A protein and the small-molecule ligand that binds it are described below.
Small molecule (SMILES): CC(=O)N[C@H]1[C@H](O[C@H]2[C@H](O)[C@@H](NC(C)=O)CO[C@@H]2CO)O[C@H](CO)[C@@H](O)[C@@H]1O

Sequence of chain 1.B:
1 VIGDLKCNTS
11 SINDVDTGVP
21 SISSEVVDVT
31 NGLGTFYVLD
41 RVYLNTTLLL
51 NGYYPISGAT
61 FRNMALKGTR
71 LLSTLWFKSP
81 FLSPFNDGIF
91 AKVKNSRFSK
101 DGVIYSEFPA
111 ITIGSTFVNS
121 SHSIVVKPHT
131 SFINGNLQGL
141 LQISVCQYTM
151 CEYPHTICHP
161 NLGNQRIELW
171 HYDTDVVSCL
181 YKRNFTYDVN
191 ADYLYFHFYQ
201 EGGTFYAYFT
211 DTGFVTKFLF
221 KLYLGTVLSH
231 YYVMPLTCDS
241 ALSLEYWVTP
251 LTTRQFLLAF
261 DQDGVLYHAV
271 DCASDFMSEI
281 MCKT

Binding-site contacts:
Ligand atom C6 contacts residue ASP4 of chain 1.B at 3.6 Å.
Ligand atom O6 contacts residue THR149 of chain 1.B at 4.5 Å.
Ligand atom O6 contacts residue VAL118 of chain 1.B at 3.6 Å.
Ligand atom C2 contacts residue THR149 of chain 1.B at 4.0 Å.
Ligand atom C7 contacts residue THR149 of chain 1.B at 4.0 Å.
Ligand atom C5 contacts residue ASN119 of chain 1.B at 3.7 Å.
Ligand atom C1 contacts residue THR149 of chain 1.B at 3.8 Å.
Ligand atom N2 contacts residue ASN119 of chain 1.B at 2.9 Å (h-bond).
Ligand atom O7 contacts residue THR149 of chain 1.B at 3.0 Å (h-bond).
Ligand atom O6 contacts residue ASN119 of chain 1.B at 4.1 Å.
Ligand atom O5 contacts residue ASN119 of chain 1.B at 2.4 Å (h-bond).
Ligand atom C5 contacts residue LEU5 of chain 1.B at 3.7 Å (hydrophobic).
Ligand atom O6 contacts residue ASP4 of chain 1.B at 2.8 Å (salt-bridge).
Ligand atom O7 contacts residue ASP173 of chain 1.B at 3.7 Å.
Ligand atom C7 contacts residue ASN119 of chain 1.B at 3.2 Å.
Ligand atom O5 contacts residue THR149 of chain 1.B at 3.5 Å.
Ligand atom C8 contacts residue ASN119 of chain 1.B at 4.4 Å.
Ligand atom C1 contacts residue ASN119 of chain 1.B at 1.4 Å.
Ligand atom C3 contacts residue ASN119 of chain 1.B at 3.9 Å.
Ligand atom O7 contacts residue ASN119 of chain 1.B at 3.2 Å (h-bond).
Ligand atom N2 contacts residue THR149 of chain 1.B at 4.4 Å.
Ligand atom C1 contacts residue LEU5 of chain 1.B at 4.1 Å (hydrophobic).
Ligand atom C2 contacts residue ASN119 of chain 1.B at 2.5 Å.
Ligand atom O5 contacts residue LEU5 of chain 1.B at 3.9 Å.
Ligand atom C8 contacts residue ASP4 of chain 1.B at 4.0 Å.
Ligand atom C4 contacts residue ASN119 of chain 1.B at 4.3 Å.
Ligand atom C6 contacts residue LEU5 of chain 1.B at 4.1 Å (hydrophobic).